Binding-site contacts:
Ligand atom C1 contacts residue TYR792 of chain 1.C at 3.6 Å (hydrophobic).
Ligand atom O5 contacts residue TYR792 of chain 1.C at 3.6 Å.
Ligand atom N2 contacts residue ASN705 of chain 1.B at 2.8 Å (h-bond).
Ligand atom C6 contacts residue TYR792 of chain 1.C at 4.3 Å (hydrophobic).
Ligand atom C8 contacts residue ASN705 of chain 1.B at 3.9 Å.
Ligand atom C3 contacts residue ASN705 of chain 1.B at 3.8 Å.
Ligand atom C7 contacts residue SER704 of chain 1.B at 4.3 Å.
Ligand atom C7 contacts residue ASN705 of chain 1.B at 3.6 Å.
Ligand atom O3 contacts residue ILE790 of chain 1.C at 4.1 Å.
Ligand atom C5 contacts residue ASN705 of chain 1.B at 3.7 Å.
Ligand atom O7 contacts residue ASN705 of chain 1.B at 4.5 Å.
Ligand atom C8 contacts residue TYR703 of chain 1.B at 4.0 Å (hydrophobic).
Ligand atom C4 contacts residue ASN705 of chain 1.B at 4.2 Å.
Ligand atom O5 contacts residue ASN705 of chain 1.B at 2.3 Å (h-bond).
Ligand atom C3 contacts residue ILE790 of chain 1.C at 4.1 Å (hydrophobic).
Ligand atom C2 contacts residue ASN705 of chain 1.B at 2.5 Å.
Ligand atom C8 contacts residue SER704 of chain 1.B at 3.7 Å.
Ligand atom C1 contacts residue ASN705 of chain 1.B at 1.4 Å.
Ligand atom C5 contacts residue TYR792 of chain 1.C at 3.6 Å (hydrophobic).
Ligand atom O4 contacts residue ILE790 of chain 1.C at 4.3 Å.
Ligand atom O6 contacts residue TYR792 of chain 1.C at 3.6 Å.

Sequence of chain 1.C:
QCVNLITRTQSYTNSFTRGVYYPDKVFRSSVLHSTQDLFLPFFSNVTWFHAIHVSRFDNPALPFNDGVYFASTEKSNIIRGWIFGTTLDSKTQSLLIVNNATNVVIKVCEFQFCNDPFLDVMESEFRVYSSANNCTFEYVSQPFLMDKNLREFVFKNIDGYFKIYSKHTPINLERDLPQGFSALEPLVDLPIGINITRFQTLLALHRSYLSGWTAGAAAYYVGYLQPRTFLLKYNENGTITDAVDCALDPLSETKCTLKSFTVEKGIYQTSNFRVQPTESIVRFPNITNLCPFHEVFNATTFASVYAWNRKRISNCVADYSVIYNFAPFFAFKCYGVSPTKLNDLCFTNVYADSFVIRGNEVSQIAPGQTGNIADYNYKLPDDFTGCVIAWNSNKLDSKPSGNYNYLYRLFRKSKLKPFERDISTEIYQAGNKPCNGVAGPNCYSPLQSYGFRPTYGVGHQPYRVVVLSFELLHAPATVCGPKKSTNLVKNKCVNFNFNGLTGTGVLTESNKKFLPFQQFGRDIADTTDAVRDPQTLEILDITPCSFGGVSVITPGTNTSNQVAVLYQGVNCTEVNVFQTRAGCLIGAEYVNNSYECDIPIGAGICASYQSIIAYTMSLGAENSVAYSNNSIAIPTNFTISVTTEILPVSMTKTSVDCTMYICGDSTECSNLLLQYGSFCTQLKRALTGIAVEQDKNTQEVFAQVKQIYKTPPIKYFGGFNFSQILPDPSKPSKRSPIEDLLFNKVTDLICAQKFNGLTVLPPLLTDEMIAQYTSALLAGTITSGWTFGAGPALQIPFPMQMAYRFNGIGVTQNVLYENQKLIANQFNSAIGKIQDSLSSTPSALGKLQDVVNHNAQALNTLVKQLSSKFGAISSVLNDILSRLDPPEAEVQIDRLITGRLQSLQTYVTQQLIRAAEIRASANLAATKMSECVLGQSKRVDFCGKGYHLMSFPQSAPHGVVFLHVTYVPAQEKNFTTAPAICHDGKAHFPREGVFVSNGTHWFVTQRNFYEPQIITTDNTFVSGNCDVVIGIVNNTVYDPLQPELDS

This protein binds this small molecule.
Small molecule (SMILES): CC(=O)N[C@@H]1[C@@H](O)[C@H](O)[C@@H](CO)O[C@H]1O

Sequence of chain 1.B:
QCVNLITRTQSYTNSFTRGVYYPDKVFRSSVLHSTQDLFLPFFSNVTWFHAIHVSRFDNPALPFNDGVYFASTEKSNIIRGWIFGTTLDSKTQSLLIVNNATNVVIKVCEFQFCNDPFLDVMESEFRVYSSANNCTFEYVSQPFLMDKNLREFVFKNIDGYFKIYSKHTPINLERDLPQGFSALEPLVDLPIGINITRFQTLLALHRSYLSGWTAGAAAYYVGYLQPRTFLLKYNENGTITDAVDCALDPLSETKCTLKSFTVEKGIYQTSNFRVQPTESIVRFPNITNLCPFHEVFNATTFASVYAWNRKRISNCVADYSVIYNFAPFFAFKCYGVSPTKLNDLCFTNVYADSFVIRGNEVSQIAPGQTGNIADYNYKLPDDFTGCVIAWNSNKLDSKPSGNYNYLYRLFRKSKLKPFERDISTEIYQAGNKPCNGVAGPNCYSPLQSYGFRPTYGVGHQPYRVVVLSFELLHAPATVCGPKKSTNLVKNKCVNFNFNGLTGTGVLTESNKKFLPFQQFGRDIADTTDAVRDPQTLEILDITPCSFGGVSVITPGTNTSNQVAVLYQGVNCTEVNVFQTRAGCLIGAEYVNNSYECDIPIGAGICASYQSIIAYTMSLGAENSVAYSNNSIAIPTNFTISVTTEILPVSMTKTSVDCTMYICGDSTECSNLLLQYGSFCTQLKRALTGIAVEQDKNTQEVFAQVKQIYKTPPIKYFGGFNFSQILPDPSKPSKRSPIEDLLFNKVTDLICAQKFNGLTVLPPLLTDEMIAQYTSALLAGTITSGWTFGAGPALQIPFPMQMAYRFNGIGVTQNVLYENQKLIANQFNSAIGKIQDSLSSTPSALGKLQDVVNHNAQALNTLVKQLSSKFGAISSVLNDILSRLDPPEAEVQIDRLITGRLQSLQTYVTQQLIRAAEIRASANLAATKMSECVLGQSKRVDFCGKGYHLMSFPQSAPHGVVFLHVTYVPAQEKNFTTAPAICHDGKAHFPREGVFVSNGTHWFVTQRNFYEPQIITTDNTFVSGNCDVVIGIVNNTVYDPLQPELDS